Sequence of chain 1.L:
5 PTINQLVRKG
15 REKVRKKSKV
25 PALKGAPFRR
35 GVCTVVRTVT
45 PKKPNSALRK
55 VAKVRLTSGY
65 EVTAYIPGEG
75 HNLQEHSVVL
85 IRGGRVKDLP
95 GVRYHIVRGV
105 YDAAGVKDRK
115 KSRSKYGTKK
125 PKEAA

Binding-site contacts:
Ligand atom O3' contacts residue LYS47 of chain 1.L at 3.5 Å (salt-bridge).
Ligand atom O2' contacts residue PRO48 of chain 1.L at 3.9 Å.
Ligand atom C1' contacts residue MG1 of chain 1.RG at 3.4 Å.
Ligand atom O2' contacts residue MG1 of chain 1.RG at 2.4 Å.
Ligand atom O4' contacts residue MG1 of chain 1.RG at 3.7 Å.
Ligand atom C4' contacts residue MG1 of chain 1.RG at 4.0 Å.
Ligand atom O5' contacts residue LYS47 of chain 1.L at 3.9 Å.
Ligand atom P contacts residue LYS47 of chain 1.L at 3.8 Å.
Ligand atom C3' contacts residue MG1 of chain 1.RG at 4.3 Å.
Ligand atom OP1 contacts residue LYS47 of chain 1.L at 3.0 Å.
Ligand atom C2' contacts residue MG1 of chain 1.RG at 3.4 Å.

This small molecule binds to this protein.
Small molecule (SMILES): Nc1nc(=O)c2ncn([C@@H]3O[C@H](CO)[C@@H](O[P](=O)(O)OC[C@H]4O[C@@H](n5ccc(=O)[nH]c5=O)[C@H](O)[C@@H]4O[P](=O)(O)OC[C@H]4O[C@@H](n5cnc6c(N)ncnc65)[C@H](O)[C@@H]4O[P](=O)(O)OC[C@H]4O[C@@H](n5cnc6c(N)ncnc65)[C@H](O)[C@@H]4O)[C@H]3O)c2[nH]1